Sequence of chain 1.B:
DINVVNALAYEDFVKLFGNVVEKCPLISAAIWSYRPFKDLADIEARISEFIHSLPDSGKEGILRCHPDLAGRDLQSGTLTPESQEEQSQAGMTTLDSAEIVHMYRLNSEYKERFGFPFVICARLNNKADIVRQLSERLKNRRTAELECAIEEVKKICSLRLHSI

Binding-site contacts:
Ligand atom N1 contacts residue ALA123 of chain 1.B at 4.3 Å.
Ligand atom C4 contacts residue ILE121 of chain 1.B at 3.4 Å (hydrophobic).
Ligand atom N3 contacts residue LEU70 of chain 1.B at 4.3 Å.
Ligand atom N7 contacts residue PRO68 of chain 1.B at 2.7 Å (h-bond).
Ligand atom N2 contacts residue ALA123 of chain 1.B at 3.0 Å (h-bond).
Ligand atom N7 contacts residue PHE119 of chain 1.B at 4.2 Å.
Ligand atom C8 contacts residue PHE119 of chain 1.B at 3.0 Å (hydrophobic).
Ligand atom N2 contacts residue GLU87 of chain 1.B at 3.2 Å (salt-bridge).
Ligand atom N9 contacts residue ILE121 of chain 1.B at 3.2 Å (h-bond).
Ligand atom C6 contacts residue SER84 of chain 1.B at 3.9 Å.
Ligand atom C4 contacts residue LEU70 of chain 1.B at 3.7 Å (hydrophobic).
Ligand atom N9 contacts residue PHE119 of chain 1.B at 3.6 Å (h-bond).
Ligand atom N7 contacts residue LEU70 of chain 1.B at 3.8 Å.
Ligand atom C4 contacts residue ILE157 of chain 1.B at 4.0 Å (hydrophobic).
Ligand atom N2 contacts residue CYS122 of chain 1.B at 4.1 Å.
Ligand atom C2 contacts residue ILE121 of chain 1.B at 3.6 Å (hydrophobic).
Ligand atom N2 contacts residue ILE121 of chain 1.B at 3.8 Å.
Ligand atom O6 contacts residue GLN88 of chain 1.B at 3.3 Å (h-bond).
Ligand atom O6 contacts residue PRO68 of chain 1.B at 3.5 Å.
Ligand atom C6 contacts residue GLU87 of chain 1.B at 3.9 Å.
Ligand atom N3 contacts residue ALA123 of chain 1.B at 3.6 Å.
Ligand atom C5 contacts residue GLN88 of chain 1.B at 4.1 Å.
Ligand atom C2 contacts residue ILE157 of chain 1.B at 3.5 Å (hydrophobic).
Ligand atom N9 contacts residue LEU70 of chain 1.B at 3.7 Å.
Ligand atom N3 contacts residue ILE121 of chain 1.B at 2.5 Å (h-bond).
Ligand atom C8 contacts residue VAL120 of chain 1.B at 3.7 Å (hydrophobic).
Ligand atom N3 contacts residue ILE157 of chain 1.B at 3.3 Å.
Ligand atom N2 contacts residue ILE157 of chain 1.B at 3.6 Å.
Ligand atom C2 contacts residue ALA123 of chain 1.B at 3.5 Å (hydrophobic).
Ligand atom C8 contacts residue LEU70 of chain 1.B at 3.7 Å (hydrophobic).
Ligand atom O6 contacts residue GLU87 of chain 1.B at 4.0 Å.
Ligand atom C5 contacts residue PRO68 of chain 1.B at 3.9 Å (hydrophobic).
Ligand atom N7 contacts residue GLN88 of chain 1.B at 4.0 Å.
Ligand atom N1 contacts residue GLU87 of chain 1.B at 2.9 Å (salt-bridge).
Ligand atom C8 contacts residue PRO68 of chain 1.B at 3.4 Å (hydrophobic).
Ligand atom N9 contacts residue VAL120 of chain 1.B at 3.3 Å.
Ligand atom O6 contacts residue SER84 of chain 1.B at 2.9 Å (h-bond).
Ligand atom C6 contacts residue GLN88 of chain 1.B at 3.8 Å.
Ligand atom C2 contacts residue GLU87 of chain 1.B at 3.5 Å.
Ligand atom C5 contacts residue LEU70 of chain 1.B at 3.7 Å (hydrophobic).

A protein and the small-molecule ligand that binds it are described below.
Small molecule (SMILES): Nc1nc2[nH]cnc2c(=O)[nH]1